A small-molecule ligand and the protein it binds are described below.
Small molecule (SMILES): [H]/N=C(/N)c1ccc(C(=O)N[C@@H](Cc2ccc(O)cc2)C(=O)N2CCC(OCC(=O)O)CC2)cc1

Binding-site contacts:
Ligand atom O11 contacts residue ARG214 of chain 1.D at 3.6 Å.
Ligand atom C28 contacts residue LEU192 of chain 1.C at 3.6 Å (hydrophobic).
Ligand atom N33 contacts residue TYR189 of chain 1.C at 3.2 Å (h-bond).
Ligand atom N33 contacts residue ASP224 of chain 1.C at 2.8 Å (salt-bridge).
Ligand atom N33 contacts residue LEU192 of chain 1.C at 3.7 Å.
Ligand atom C08 contacts residue ASN215 of chain 1.D at 3.3 Å.
Ligand atom C04 contacts residue ARG216 of chain 1.D at 3.4 Å.
Ligand atom C21 contacts residue TYR190 of chain 1.C at 3.7 Å (hydrophobic).
Ligand atom O10 contacts residue MN1 of chain 1.HA at 2.1 Å.
Ligand atom N34 contacts residue SER225 of chain 1.C at 2.6 Å (h-bond).
Ligand atom C21 contacts residue PHE160 of chain 1.C at 3.5 Å (hydrophobic).
Ligand atom C09 contacts residue ASN215 of chain 1.D at 3.2 Å.
Ligand atom C09 contacts residue MN1 of chain 1.HA at 3.4 Å.
Ligand atom C09 contacts residue TYR122 of chain 1.D at 3.4 Å (hydrophobic).
Ligand atom C30 contacts residue PHE160 of chain 1.C at 3.4 Å (hydrophobic).
Ligand atom O25 contacts residue TYR190 of chain 1.C at 3.6 Å.
Ligand atom C31 contacts residue TYR190 of chain 1.C at 3.4 Å (hydrophobic).
Ligand atom N34 contacts residue ASP224 of chain 1.C at 3.5 Å (salt-bridge).
Ligand atom C32 contacts residue LEU192 of chain 1.C at 3.6 Å (hydrophobic).
Ligand atom O10 contacts residue ASN215 of chain 1.D at 3.6 Å (h-bond).
Ligand atom O11 contacts residue TYR122 of chain 1.D at 2.8 Å (h-bond).
Ligand atom O22 contacts residue ARG214 of chain 1.D at 3.3 Å (salt-bridge).
Ligand atom N34 contacts residue PHE231 of chain 1.C at 3.6 Å.
Ligand atom C09 contacts residue GLU220 of chain 1.D at 3.7 Å.
Ligand atom C09 contacts residue SER121 of chain 1.D at 3.5 Å.
Ligand atom O11 contacts residue ASN215 of chain 1.D at 3.0 Å (h-bond).
Ligand atom O10 contacts residue SER123 of chain 1.D at 3.0 Å (h-bond).
Ligand atom C02 contacts residue ALA218 of chain 1.D at 3.7 Å (hydrophobic).
Ligand atom C32 contacts residue SER225 of chain 1.C at 3.7 Å.
Ligand atom C16 contacts residue PHE160 of chain 1.C at 3.7 Å (hydrophobic).
Ligand atom O10 contacts residue TYR122 of chain 1.D at 3.6 Å.
Ligand atom C29 contacts residue LEU192 of chain 1.C at 3.7 Å (hydrophobic).
Ligand atom C24 contacts residue TYR190 of chain 1.C at 3.6 Å (hydrophobic).
Ligand atom O10 contacts residue GLU220 of chain 1.D at 2.7 Å (salt-bridge).
Ligand atom C30 contacts residue TYR190 of chain 1.C at 3.6 Å (hydrophobic).
Ligand atom C28 contacts residue PHE231 of chain 1.C at 3.5 Å (hydrophobic).
Ligand atom O10 contacts residue SER121 of chain 1.D at 3.0 Å.
Ligand atom C32 contacts residue ASP224 of chain 1.C at 3.5 Å.
Ligand atom C15 contacts residue PHE160 of chain 1.C at 3.5 Å (hydrophobic).
Ligand atom O11 contacts residue SER121 of chain 1.D at 3.2 Å.

Sequence of chain 1.D:
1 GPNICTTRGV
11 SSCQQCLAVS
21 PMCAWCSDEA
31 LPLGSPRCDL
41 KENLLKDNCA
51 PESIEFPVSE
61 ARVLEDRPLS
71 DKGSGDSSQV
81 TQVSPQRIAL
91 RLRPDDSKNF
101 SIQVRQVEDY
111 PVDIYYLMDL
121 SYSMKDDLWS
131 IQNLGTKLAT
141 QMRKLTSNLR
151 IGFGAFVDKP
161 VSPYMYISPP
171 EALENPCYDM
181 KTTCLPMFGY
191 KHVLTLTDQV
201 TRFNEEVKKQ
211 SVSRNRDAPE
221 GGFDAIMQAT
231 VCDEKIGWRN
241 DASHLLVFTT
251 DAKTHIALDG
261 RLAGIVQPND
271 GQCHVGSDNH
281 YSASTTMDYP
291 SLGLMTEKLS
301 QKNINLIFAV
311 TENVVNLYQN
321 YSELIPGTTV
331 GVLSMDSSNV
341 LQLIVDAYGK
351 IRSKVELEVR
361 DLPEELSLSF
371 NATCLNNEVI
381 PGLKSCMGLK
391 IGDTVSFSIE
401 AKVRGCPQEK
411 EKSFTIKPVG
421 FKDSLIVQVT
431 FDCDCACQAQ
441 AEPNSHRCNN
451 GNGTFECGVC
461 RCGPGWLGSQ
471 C

Sequence of chain 1.C:
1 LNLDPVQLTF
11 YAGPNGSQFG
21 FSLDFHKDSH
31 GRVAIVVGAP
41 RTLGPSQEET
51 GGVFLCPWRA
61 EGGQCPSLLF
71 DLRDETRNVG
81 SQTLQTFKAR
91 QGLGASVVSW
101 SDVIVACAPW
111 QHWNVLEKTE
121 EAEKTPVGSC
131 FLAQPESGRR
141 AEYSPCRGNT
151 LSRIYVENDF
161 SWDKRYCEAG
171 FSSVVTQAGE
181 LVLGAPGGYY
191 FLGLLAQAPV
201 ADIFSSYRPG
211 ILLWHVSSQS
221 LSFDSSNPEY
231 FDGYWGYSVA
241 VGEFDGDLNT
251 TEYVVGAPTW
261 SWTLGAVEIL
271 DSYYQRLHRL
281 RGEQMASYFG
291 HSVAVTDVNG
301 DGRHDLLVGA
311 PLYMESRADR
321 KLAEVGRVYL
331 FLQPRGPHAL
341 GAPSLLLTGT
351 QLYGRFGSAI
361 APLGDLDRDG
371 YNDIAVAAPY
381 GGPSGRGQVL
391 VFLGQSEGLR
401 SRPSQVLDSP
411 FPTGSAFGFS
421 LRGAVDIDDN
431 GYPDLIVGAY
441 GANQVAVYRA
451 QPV